Sequence of chain 25.D:
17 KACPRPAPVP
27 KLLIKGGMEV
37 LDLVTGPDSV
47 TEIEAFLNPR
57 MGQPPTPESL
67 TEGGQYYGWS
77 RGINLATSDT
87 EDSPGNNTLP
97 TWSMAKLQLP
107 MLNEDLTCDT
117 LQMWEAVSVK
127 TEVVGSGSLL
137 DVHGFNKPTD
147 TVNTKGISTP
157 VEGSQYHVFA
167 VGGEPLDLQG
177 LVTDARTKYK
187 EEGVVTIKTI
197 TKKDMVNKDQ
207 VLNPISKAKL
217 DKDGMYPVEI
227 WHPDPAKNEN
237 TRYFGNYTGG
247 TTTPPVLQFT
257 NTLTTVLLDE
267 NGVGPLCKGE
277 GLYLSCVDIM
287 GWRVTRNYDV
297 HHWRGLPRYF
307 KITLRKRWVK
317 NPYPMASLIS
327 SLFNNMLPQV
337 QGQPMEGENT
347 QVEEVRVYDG

This small molecule binds to this protein.
Small molecule (SMILES): CC(=O)N[C@H]1[C@H]([C@H](O)[C@H](O)CO)O[C@@](O[C@H]2[C@@H](O)[C@@H](CO)O[C@@H](O[C@H]3[C@H](O)[C@@H](O)[C@H](O)O[C@@H]3CO)[C@@H]2O)(C(=O)O)C[C@@H]1O

Sequence of chain 25.C:
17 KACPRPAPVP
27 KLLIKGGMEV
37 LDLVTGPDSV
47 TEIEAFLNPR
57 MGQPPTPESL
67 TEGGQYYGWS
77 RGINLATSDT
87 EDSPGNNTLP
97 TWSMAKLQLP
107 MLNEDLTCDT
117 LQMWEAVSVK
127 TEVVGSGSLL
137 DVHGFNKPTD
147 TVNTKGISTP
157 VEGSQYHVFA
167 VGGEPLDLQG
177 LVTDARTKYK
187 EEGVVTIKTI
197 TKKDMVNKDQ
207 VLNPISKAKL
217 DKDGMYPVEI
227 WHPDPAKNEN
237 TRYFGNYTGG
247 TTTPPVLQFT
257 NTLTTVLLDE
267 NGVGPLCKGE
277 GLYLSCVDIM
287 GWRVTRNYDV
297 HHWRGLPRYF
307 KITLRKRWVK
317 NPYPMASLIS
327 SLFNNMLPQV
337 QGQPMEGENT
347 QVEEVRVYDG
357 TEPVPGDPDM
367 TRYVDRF

Binding-site contacts:
Ligand atom C2 contacts residue ARG77 of chain 25.C at 4.4 Å.
Ligand atom O1B contacts residue TYR72 of chain 25.C at 4.4 Å.
Ligand atom O4 contacts residue ILE79 of chain 25.C at 3.7 Å.
Ligand atom C2 contacts residue GLY78 of chain 25.C at 4.1 Å.
Ligand atom C1 contacts residue GLY78 of chain 25.C at 4.2 Å.
Ligand atom O4 contacts residue ARG289 of chain 25.C at 4.5 Å.
Ligand atom N5 contacts residue TYR72 of chain 25.C at 3.1 Å (h-bond).
Ligand atom C6 contacts residue ASN93 of chain 25.C at 3.7 Å.
Ligand atom O8 contacts residue ARG77 of chain 25.C at 3.6 Å (salt-bridge).
Ligand atom C1 contacts residue ARG77 of chain 25.C at 3.3 Å.
Ligand atom O1B contacts residue ARG77 of chain 25.C at 2.7 Å (salt-bridge).
Ligand atom C11 contacts residue TYR72 of chain 25.C at 4.3 Å (hydrophobic).
Ligand atom O3 contacts residue GLY78 of chain 25.C at 3.4 Å.
Ligand atom C4 contacts residue GLY78 of chain 25.C at 3.2 Å.
Ligand atom C3 contacts residue HIS298 of chain 25.C at 3.5 Å.
Ligand atom C4 contacts residue ARG77 of chain 25.C at 4.4 Å.
Ligand atom O1A contacts residue ARG77 of chain 25.C at 3.0 Å (salt-bridge).
Ligand atom O4 contacts residue HIS298 of chain 25.C at 3.2 Å (h-bond).
Ligand atom O10 contacts residue ASN293 of chain 25.C at 4.5 Å.
Ligand atom O4 contacts residue THR291 of chain 25.C at 3.3 Å.
Ligand atom C3 contacts residue GLY78 of chain 25.C at 3.9 Å.
Ligand atom C11 contacts residue ASP85 of chain 25.D at 4.0 Å.
Ligand atom C3 contacts residue GLY78 of chain 25.C at 4.3 Å.
Ligand atom C1 contacts residue TYR72 of chain 25.C at 4.3 Å (hydrophobic).
Ligand atom O6 contacts residue ASN93 of chain 25.C at 3.4 Å (h-bond).
Ligand atom C10 contacts residue TYR72 of chain 25.C at 4.0 Å (hydrophobic).
Ligand atom C5 contacts residue TYR72 of chain 25.C at 3.6 Å (hydrophobic).
Ligand atom C4 contacts residue TYR72 of chain 25.C at 3.4 Å (hydrophobic).
Ligand atom O4 contacts residue GLY78 of chain 25.C at 3.1 Å.
Ligand atom O3 contacts residue VAL296 of chain 25.C at 4.4 Å.
Ligand atom O4 contacts residue TYR72 of chain 25.C at 3.8 Å.
Ligand atom O9 contacts residue ARG77 of chain 25.C at 3.8 Å.
Ligand atom O1A contacts residue TYR72 of chain 25.C at 3.6 Å.
Ligand atom O10 contacts residue THR291 of chain 25.C at 4.4 Å.
Ligand atom C3 contacts residue ARG77 of chain 25.C at 4.2 Å.
Ligand atom O1A contacts residue GLY78 of chain 25.C at 3.8 Å.
Ligand atom C4 contacts residue HIS298 of chain 25.C at 3.8 Å.
Ligand atom O4 contacts residue ASN80 of chain 25.C at 4.3 Å.
Ligand atom O1A contacts residue HIS298 of chain 25.C at 4.3 Å.
Ligand atom C6 contacts residue TYR72 of chain 25.C at 3.9 Å (hydrophobic).